Sequence of chain 1.A:
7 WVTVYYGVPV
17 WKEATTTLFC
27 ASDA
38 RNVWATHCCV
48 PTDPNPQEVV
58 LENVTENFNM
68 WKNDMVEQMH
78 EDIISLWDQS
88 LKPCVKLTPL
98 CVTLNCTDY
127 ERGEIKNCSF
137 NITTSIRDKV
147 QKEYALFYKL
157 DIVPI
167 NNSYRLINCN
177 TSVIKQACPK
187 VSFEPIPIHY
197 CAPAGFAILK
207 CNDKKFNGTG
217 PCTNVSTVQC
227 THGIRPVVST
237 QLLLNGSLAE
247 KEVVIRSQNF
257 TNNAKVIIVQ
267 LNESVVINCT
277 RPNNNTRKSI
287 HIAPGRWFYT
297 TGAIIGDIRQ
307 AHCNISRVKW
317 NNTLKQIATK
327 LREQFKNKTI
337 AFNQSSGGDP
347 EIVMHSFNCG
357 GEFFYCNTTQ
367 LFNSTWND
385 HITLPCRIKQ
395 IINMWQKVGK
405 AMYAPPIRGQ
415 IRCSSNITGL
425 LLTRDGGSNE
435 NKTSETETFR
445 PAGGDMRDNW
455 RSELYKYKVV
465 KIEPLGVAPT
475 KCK

This small molecule binds to this protein.
Small molecule (SMILES): CC(=O)N[C@H]1[C@H](O[C@H]2[C@H](O)[C@@H](NC(C)=O)CO[C@@H]2CO)O[C@H](CO)[C@@H](O)[C@@H]1O

Binding-site contacts:
Ligand atom O6 contacts residue GLU248 of chain 1.A at 4.1 Å.
Ligand atom C3 contacts residue ASN268 of chain 1.A at 3.9 Å.
Ligand atom C6 contacts residue GLN322 of chain 1.A at 3.6 Å.
Ligand atom C2 contacts residue GLU269 of chain 1.A at 3.9 Å.
Ligand atom O6 contacts residue GLN322 of chain 1.A at 3.0 Å (h-bond).
Ligand atom C5 contacts residue GLN322 of chain 1.A at 3.4 Å.
Ligand atom O5 contacts residue GLU248 of chain 1.A at 3.6 Å.
Ligand atom C8 contacts residue GLU269 of chain 1.A at 3.7 Å.
Ligand atom O6 contacts residue VAL249 of chain 1.A at 3.4 Å (h-bond).
Ligand atom C1 contacts residue ASN268 of chain 1.A at 1.5 Å.
Ligand atom C1 contacts residue GLN322 of chain 1.A at 4.2 Å.
Ligand atom C6 contacts residue GLU248 of chain 1.A at 4.2 Å.
Ligand atom C1 contacts residue GLU269 of chain 1.A at 4.0 Å.
Ligand atom C5 contacts residue ASN268 of chain 1.A at 3.8 Å.
Ligand atom C1 contacts residue GLU248 of chain 1.A at 4.4 Å.
Ligand atom C1 contacts residue LYS247 of chain 1.A at 3.8 Å.
Ligand atom N2 contacts residue ASN268 of chain 1.A at 3.0 Å (h-bond).
Ligand atom O6 contacts residue ASN268 of chain 1.A at 3.9 Å.
Ligand atom C2 contacts residue LYS247 of chain 1.A at 3.9 Å.
Ligand atom C8 contacts residue GLU248 of chain 1.A at 3.8 Å.
Ligand atom C6 contacts residue ASN268 of chain 1.A at 4.5 Å.
Ligand atom C7 contacts residue GLU269 of chain 1.A at 3.8 Å.
Ligand atom C7 contacts residue ASN268 of chain 1.A at 3.6 Å.
Ligand atom C6 contacts residue VAL249 of chain 1.A at 4.3 Å (hydrophobic).
Ligand atom O5 contacts residue GLN322 of chain 1.A at 3.7 Å.
Ligand atom O7 contacts residue LYS247 of chain 1.A at 4.3 Å.
Ligand atom N2 contacts residue GLU269 of chain 1.A at 3.0 Å (salt-bridge).
Ligand atom O5 contacts residue ASN268 of chain 1.A at 2.4 Å (h-bond).
Ligand atom C3 contacts residue GLU269 of chain 1.A at 4.1 Å.
Ligand atom O5 contacts residue LYS247 of chain 1.A at 3.6 Å (salt-bridge).
Ligand atom C4 contacts residue ASN268 of chain 1.A at 4.3 Å.
Ligand atom C8 contacts residue LYS247 of chain 1.A at 4.3 Å.
Ligand atom C2 contacts residue ASN268 of chain 1.A at 2.5 Å.
Ligand atom O7 contacts residue ASN268 of chain 1.A at 4.0 Å.
Ligand atom O5 contacts residue VAL249 of chain 1.A at 4.1 Å.